Sequence of chain 1.B:
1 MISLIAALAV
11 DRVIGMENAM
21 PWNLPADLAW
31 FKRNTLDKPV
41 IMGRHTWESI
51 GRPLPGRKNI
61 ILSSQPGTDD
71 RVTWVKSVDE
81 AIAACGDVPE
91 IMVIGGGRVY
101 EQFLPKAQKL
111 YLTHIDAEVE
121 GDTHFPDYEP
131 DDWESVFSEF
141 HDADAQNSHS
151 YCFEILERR

Binding-site contacts:
Ligand atom N8 contacts residue PHE31 of chain 1.B at 3.6 Å.
Ligand atom O1 contacts residue LEU54 of chain 1.B at 3.8 Å.
Ligand atom N3 contacts residue ALA7 of chain 1.B at 3.4 Å.
Ligand atom N8 contacts residue TYR100 of chain 1.B at 3.6 Å (h-bond).
Ligand atom N8 contacts residue ILE5 of chain 1.B at 3.3 Å (h-bond).
Ligand atom C6 contacts residue ILE94 of chain 1.B at 3.9 Å (hydrophobic).
Ligand atom C4 contacts residue ASP27 of chain 1.B at 3.6 Å.
Ligand atom N8 contacts residue ALA6 of chain 1.B at 3.8 Å.
Ligand atom C2 contacts residue ASP27 of chain 1.B at 3.6 Å.
Ligand atom C8A contacts residue ALA6 of chain 1.B at 3.8 Å (hydrophobic).
Ligand atom C4 contacts residue ALA7 of chain 1.B at 3.6 Å (hydrophobic).
Ligand atom O1 contacts residue PHE31 of chain 1.B at 3.5 Å.
Ligand atom C2 contacts residue ALA6 of chain 1.B at 3.9 Å (hydrophobic).
Ligand atom C16 contacts residue LEU54 of chain 1.B at 4.0 Å (hydrophobic).
Ligand atom O1 contacts residue LYS32 of chain 1.B at 3.7 Å.
Ligand atom C2 contacts residue PHE31 of chain 1.B at 3.9 Å (hydrophobic).
Ligand atom C7 contacts residue TYR100 of chain 1.B at 3.4 Å (hydrophobic).
Ligand atom O contacts residue ARG52 of chain 1.B at 2.9 Å (salt-bridge).
Ligand atom NA2 contacts residue THR113 of chain 1.B at 3.3 Å (h-bond).
Ligand atom N1 contacts residue ALA7 of chain 1.B at 3.7 Å.
Ligand atom N3 contacts residue ASP27 of chain 1.B at 2.8 Å (salt-bridge).
Ligand atom C16 contacts residue PHE31 of chain 1.B at 3.8 Å (hydrophobic).
Ligand atom O1 contacts residue ARG57 of chain 1.B at 2.6 Å (salt-bridge).
Ligand atom CT contacts residue ARG57 of chain 1.B at 3.4 Å.
Ligand atom O4 contacts residue ALA7 of chain 1.B at 4.0 Å.
Ligand atom N8 contacts residue ILE94 of chain 1.B at 3.9 Å.
Ligand atom O4 contacts residue ASP27 of chain 1.B at 3.6 Å.
Ligand atom C8A contacts residue ALA7 of chain 1.B at 3.9 Å (hydrophobic).
Ligand atom N1 contacts residue ALA6 of chain 1.B at 3.6 Å.
Ligand atom C2 contacts residue ALA7 of chain 1.B at 3.8 Å (hydrophobic).
Ligand atom N1 contacts residue PHE31 of chain 1.B at 3.5 Å.
Ligand atom O2 contacts residue ARG57 of chain 1.B at 2.7 Å (salt-bridge).
Ligand atom CT contacts residue LYS32 of chain 1.B at 3.9 Å.
Ligand atom C8A contacts residue PHE31 of chain 1.B at 3.9 Å (hydrophobic).
Ligand atom C contacts residue LEU54 of chain 1.B at 3.9 Å (hydrophobic).
Ligand atom NA2 contacts residue ASP27 of chain 1.B at 2.9 Å (salt-bridge).
Ligand atom C15 contacts residue PHE31 of chain 1.B at 3.7 Å (hydrophobic).
Ligand atom NA2 contacts residue TRP30 of chain 1.B at 3.9 Å.
Ligand atom C7 contacts residue ILE94 of chain 1.B at 3.0 Å (hydrophobic).
Ligand atom O2 contacts residue LYS32 of chain 1.B at 3.5 Å.

This small molecule binds to this protein.
Small molecule (SMILES): Nc1nc(=O)c2c([nH]1)NC[C@H](CCc1ccc(C(=O)N[C@@H](CCC(=O)O)C(=O)O)cc1)C2